The small molecule below binds the protein below.
Small molecule (SMILES): C[C@@H](CN(C)C)S(=O)(=O)c1ccc(-c2cnc(N)c(C(=O)Nc3ccccc3)n2)cc1

Sequence of chain 1.A:
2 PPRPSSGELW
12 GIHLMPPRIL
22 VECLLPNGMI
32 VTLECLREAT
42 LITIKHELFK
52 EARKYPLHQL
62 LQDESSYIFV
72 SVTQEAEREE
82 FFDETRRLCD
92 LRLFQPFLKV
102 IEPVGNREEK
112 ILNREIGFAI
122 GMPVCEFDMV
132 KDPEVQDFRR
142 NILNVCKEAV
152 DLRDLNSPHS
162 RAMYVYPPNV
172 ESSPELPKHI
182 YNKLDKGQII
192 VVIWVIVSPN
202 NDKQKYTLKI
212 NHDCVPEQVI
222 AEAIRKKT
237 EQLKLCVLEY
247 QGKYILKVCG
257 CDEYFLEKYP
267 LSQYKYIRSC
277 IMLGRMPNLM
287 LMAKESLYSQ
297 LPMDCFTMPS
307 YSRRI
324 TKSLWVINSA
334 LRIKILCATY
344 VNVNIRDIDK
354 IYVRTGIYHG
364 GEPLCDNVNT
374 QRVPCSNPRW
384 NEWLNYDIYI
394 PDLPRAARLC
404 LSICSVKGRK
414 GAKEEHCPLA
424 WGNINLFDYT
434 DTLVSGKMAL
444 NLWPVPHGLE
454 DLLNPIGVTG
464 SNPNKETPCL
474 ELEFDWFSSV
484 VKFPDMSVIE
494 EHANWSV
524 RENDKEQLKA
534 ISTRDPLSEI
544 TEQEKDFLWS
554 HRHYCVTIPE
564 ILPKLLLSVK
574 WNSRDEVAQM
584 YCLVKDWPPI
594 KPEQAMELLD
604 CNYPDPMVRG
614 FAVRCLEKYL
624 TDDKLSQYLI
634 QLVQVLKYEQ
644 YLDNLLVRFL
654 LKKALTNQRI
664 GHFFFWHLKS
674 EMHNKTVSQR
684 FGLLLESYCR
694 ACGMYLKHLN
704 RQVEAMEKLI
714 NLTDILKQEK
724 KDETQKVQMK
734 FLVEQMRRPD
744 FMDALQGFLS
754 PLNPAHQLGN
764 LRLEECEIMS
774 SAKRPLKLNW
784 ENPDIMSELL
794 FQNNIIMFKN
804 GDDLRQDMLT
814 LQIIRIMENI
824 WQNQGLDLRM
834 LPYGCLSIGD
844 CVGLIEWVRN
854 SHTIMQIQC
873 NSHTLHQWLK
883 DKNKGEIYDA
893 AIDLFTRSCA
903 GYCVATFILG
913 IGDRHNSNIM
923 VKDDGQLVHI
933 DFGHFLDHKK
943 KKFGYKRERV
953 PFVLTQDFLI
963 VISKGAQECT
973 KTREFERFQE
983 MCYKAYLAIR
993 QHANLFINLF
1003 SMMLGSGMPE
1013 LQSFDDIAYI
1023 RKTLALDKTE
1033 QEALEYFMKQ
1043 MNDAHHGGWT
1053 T

Binding-site contacts:
Ligand atom C20 contacts residue LYS802 of chain 1.A at 3.5 Å.
Ligand atom O1 contacts residue GLN859 of chain 1.A at 3.6 Å.
Ligand atom N4 contacts residue MET800 of chain 1.A at 3.8 Å.
Ligand atom C contacts residue SER854 of chain 1.A at 3.8 Å.
Ligand atom C7 contacts residue SER854 of chain 1.A at 3.5 Å.
Ligand atom O contacts residue THR856 of chain 1.A at 3.0 Å (h-bond).
Ligand atom C11 contacts residue MET922 of chain 1.A at 3.8 Å (hydrophobic).
Ligand atom C20 contacts residue ASP933 of chain 1.A at 3.8 Å.
Ligand atom O contacts residue GLN859 of chain 1.A at 3.4 Å.
Ligand atom C6 contacts residue SER854 of chain 1.A at 3.3 Å.
Ligand atom S contacts residue GLN859 of chain 1.A at 3.9 Å.
Ligand atom N4 contacts residue ILE932 of chain 1.A at 3.8 Å.
Ligand atom N1 contacts residue VAL851 of chain 1.A at 2.8 Å (h-bond).
Ligand atom C7 contacts residue MET922 of chain 1.A at 3.5 Å (hydrophobic).
Ligand atom N1 contacts residue GLU849 of chain 1.A at 3.9 Å.
Ligand atom O2 contacts residue ILE848 of chain 1.A at 3.8 Å.
Ligand atom C15 contacts residue ILE932 of chain 1.A at 3.7 Å (hydrophobic).
Ligand atom C14 contacts residue ILE932 of chain 1.A at 3.8 Å (hydrophobic).
Ligand atom N2 contacts residue ILE848 of chain 1.A at 3.4 Å.
Ligand atom N2 contacts residue TYR836 of chain 1.A at 3.9 Å.
Ligand atom C7 contacts residue TRP850 of chain 1.A at 3.7 Å (hydrophobic).
Ligand atom O2 contacts residue TYR836 of chain 1.A at 3.7 Å.
Ligand atom C19 contacts residue LYS802 of chain 1.A at 3.3 Å.
Ligand atom O2 contacts residue ILE932 of chain 1.A at 3.5 Å.
Ligand atom C8 contacts residue MET922 of chain 1.A at 3.5 Å (hydrophobic).
Ligand atom N1 contacts residue TRP850 of chain 1.A at 3.7 Å.
Ligand atom C2 contacts residue GLN859 of chain 1.A at 3.4 Å.
Ligand atom C9 contacts residue MET922 of chain 1.A at 3.9 Å (hydrophobic).
Ligand atom C19 contacts residue ASP933 of chain 1.A at 3.6 Å.
Ligand atom C16 contacts residue MET800 of chain 1.A at 3.9 Å (hydrophobic).
Ligand atom C12 contacts residue VAL851 of chain 1.A at 3.4 Å (hydrophobic).
Ligand atom C13 contacts residue VAL851 of chain 1.A at 3.9 Å (hydrophobic).
Ligand atom O contacts residue HIS855 of chain 1.A at 3.3 Å.
Ligand atom C contacts residue HIS855 of chain 1.A at 3.6 Å.
Ligand atom C12 contacts residue TRP850 of chain 1.A at 3.6 Å (hydrophobic).
Ligand atom C9 contacts residue TRP850 of chain 1.A at 3.7 Å (hydrophobic).
Ligand atom C13 contacts residue GLU849 of chain 1.A at 3.8 Å.
Ligand atom C8 contacts residue TRP850 of chain 1.A at 3.5 Å (hydrophobic).
Ligand atom N2 contacts residue GLU849 of chain 1.A at 2.8 Å (salt-bridge).
Ligand atom C11 contacts residue TRP850 of chain 1.A at 3.6 Å (hydrophobic).